Sequence of chain 1.C:
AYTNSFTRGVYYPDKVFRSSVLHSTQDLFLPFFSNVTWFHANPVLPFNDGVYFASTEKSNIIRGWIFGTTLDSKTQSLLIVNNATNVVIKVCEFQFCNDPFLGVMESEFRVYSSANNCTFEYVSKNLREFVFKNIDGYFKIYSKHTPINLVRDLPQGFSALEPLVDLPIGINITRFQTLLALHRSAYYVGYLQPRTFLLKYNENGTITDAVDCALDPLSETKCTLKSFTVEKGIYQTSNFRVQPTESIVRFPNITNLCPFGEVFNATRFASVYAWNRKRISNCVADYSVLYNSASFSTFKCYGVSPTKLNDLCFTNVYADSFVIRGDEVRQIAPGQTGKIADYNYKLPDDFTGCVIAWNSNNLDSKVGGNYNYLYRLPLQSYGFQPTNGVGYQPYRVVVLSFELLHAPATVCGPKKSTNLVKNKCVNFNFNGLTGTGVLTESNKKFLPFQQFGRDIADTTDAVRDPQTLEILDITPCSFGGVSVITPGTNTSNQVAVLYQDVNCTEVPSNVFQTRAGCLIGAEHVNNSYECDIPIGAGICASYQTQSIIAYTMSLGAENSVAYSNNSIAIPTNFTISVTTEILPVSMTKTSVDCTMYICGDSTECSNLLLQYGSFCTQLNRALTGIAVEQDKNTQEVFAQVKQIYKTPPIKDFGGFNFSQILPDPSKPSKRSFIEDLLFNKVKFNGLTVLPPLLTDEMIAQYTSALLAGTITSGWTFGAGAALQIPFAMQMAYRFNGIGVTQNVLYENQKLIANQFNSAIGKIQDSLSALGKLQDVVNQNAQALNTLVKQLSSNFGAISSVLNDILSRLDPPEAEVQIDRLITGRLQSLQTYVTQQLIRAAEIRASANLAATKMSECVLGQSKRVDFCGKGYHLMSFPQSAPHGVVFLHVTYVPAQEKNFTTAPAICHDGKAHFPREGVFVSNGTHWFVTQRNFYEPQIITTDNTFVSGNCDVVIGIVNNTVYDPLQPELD

Binding-site contacts:
Ligand atom C7 contacts residue ASN343 of chain 1.C at 3.8 Å.
Ligand atom C1 contacts residue ASN343 of chain 1.C at 1.4 Å.
Ligand atom C8 contacts residue PHE342 of chain 1.C at 3.4 Å (hydrophobic).
Ligand atom N2 contacts residue ASN343 of chain 1.C at 2.9 Å (h-bond).
Ligand atom N2 contacts residue PHE342 of chain 1.C at 4.3 Å.
Ligand atom O5 contacts residue ASN343 of chain 1.C at 2.3 Å (h-bond).
Ligand atom C4 contacts residue ASN343 of chain 1.C at 4.3 Å.
Ligand atom C3 contacts residue ASN343 of chain 1.C at 3.8 Å.
Ligand atom C7 contacts residue PHE342 of chain 1.C at 4.4 Å (hydrophobic).
Ligand atom C2 contacts residue ASN343 of chain 1.C at 2.5 Å.
Ligand atom O7 contacts residue ASN343 of chain 1.C at 4.2 Å.
Ligand atom C5 contacts residue ASN343 of chain 1.C at 3.6 Å.

The small molecule below binds the protein below.
Small molecule (SMILES): CC(=O)N[C@H]1[C@H](O[C@H]2[C@H](O)[C@@H](NC(C)=O)CO[C@@H]2CO)O[C@H](CO)[C@@H](O)[C@@H]1O